This small molecule binds to this protein.
Small molecule (SMILES): CC(=O)N[C@H]1[C@H](O[C@H]2[C@H](O)[C@@H](NC(C)=O)CO[C@@H]2CO[C@@H]2O[C@@H](C)[C@@H](O)[C@@H](O)[C@@H]2O)O[C@H](CO)[C@@H](O[C@@H]2O[C@H](CO)[C@@H](O)[C@H](O[C@@H]3O[C@H](CO)[C@@H](O)[C@H](O)[C@@H]3O)[C@@H]2O)[C@@H]1O

Sequence of chain 39.E:
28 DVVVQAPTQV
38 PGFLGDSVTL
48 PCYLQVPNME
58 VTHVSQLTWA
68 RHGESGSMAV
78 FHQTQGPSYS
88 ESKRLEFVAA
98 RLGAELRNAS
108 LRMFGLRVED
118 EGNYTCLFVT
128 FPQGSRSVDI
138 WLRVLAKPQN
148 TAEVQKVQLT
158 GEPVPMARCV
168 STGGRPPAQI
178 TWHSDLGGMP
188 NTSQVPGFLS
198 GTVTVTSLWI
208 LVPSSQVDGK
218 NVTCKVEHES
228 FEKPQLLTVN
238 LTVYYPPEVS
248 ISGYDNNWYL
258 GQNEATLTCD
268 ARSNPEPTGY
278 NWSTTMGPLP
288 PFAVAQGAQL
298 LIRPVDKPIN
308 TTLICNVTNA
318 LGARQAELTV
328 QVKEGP

Binding-site contacts:
Ligand atom O5 contacts residue ASN120 of chain 39.E at 2.4 Å (h-bond).
Ligand atom O5 contacts residue TRP138 of chain 39.E at 4.3 Å.
Ligand atom O5 contacts residue ASN120 of chain 39.E at 4.0 Å.
Ligand atom N2 contacts residue TRP138 of chain 39.E at 3.7 Å.
Ligand atom C1 contacts residue ASN120 of chain 39.E at 1.4 Å.
Ligand atom O7 contacts residue ASN120 of chain 39.E at 4.4 Å.
Ligand atom C5 contacts residue ASN120 of chain 39.E at 3.9 Å.
Ligand atom C3 contacts residue ASN120 of chain 39.E at 3.9 Å.
Ligand atom C8 contacts residue ASN120 of chain 39.E at 4.1 Å.
Ligand atom C1 contacts residue TRP138 of chain 39.E at 3.9 Å (hydrophobic).
Ligand atom C4 contacts residue TRP138 of chain 39.E at 3.3 Å (hydrophobic).
Ligand atom O4 contacts residue TRP138 of chain 39.E at 3.1 Å.
Ligand atom C4 contacts residue ASN120 of chain 39.E at 4.2 Å.
Ligand atom C5 contacts residue TRP138 of chain 39.E at 3.5 Å (hydrophobic).
Ligand atom C3 contacts residue TRP138 of chain 39.E at 2.9 Å (hydrophobic).
Ligand atom O3 contacts residue TRP138 of chain 39.E at 3.5 Å.
Ligand atom C7 contacts residue ASN120 of chain 39.E at 3.8 Å.
Ligand atom C8 contacts residue TRP138 of chain 39.E at 4.0 Å (hydrophobic).
Ligand atom C2 contacts residue TRP138 of chain 39.E at 3.8 Å (hydrophobic).
Ligand atom C6 contacts residue ASN120 of chain 39.E at 3.0 Å.
Ligand atom C2 contacts residue ASN120 of chain 39.E at 2.6 Å.
Ligand atom N2 contacts residue ASN120 of chain 39.E at 3.0 Å (h-bond).
Ligand atom C8 contacts residue GLY119 of chain 39.E at 3.9 Å.
Ligand atom C7 contacts residue TRP138 of chain 39.E at 4.3 Å (hydrophobic).
Ligand atom C5 contacts residue ASN120 of chain 39.E at 3.6 Å.
Ligand atom O7 contacts residue TRP138 of chain 39.E at 3.8 Å.